A small-molecule ligand and the protein it binds are described below.
Small molecule (SMILES): CC(C)[C@H](NC(=O)OC(C)(C)C)C(=O)N[C@H](C(=O)N[C@@H](Cc1ccccc1)[C@@H](O)CC(=O)N[C@@H](C)C(=O)N[C@@H](Cc1ccccc1)[C@@H](O)CC(N)=O)C(C)C

Binding-site contacts:
Ligand atom O contacts residue TYR78 of chain 1.D at 3.2 Å.
Ligand atom CE2 contacts residue ASP80 of chain 1.D at 3.6 Å.
Ligand atom CG1 contacts residue THR223 of chain 1.D at 3.5 Å.
Ligand atom CM contacts residue ASP220 of chain 1.D at 3.4 Å.
Ligand atom N contacts residue GLY222 of chain 1.D at 2.9 Å (h-bond).
Ligand atom O contacts residue THR224 of chain 1.D at 3.0 Å (h-bond).
Ligand atom O contacts residue GLY79 of chain 1.D at 3.2 Å (h-bond).
Ligand atom CH contacts residue ASP220 of chain 1.D at 3.4 Å.
Ligand atom O contacts residue TYR78 of chain 1.D at 3.5 Å.
Ligand atom CD2 contacts residue TYR78 of chain 1.D at 3.6 Å (hydrophobic).
Ligand atom CB contacts residue ASP80 of chain 1.D at 3.5 Å.
Ligand atom CA contacts residue GLY222 of chain 1.D at 3.6 Å.
Ligand atom CB contacts residue ASP32 of chain 1.D at 3.4 Å.
Ligand atom CE1 contacts residue ILE30 of chain 1.D at 3.5 Å (hydrophobic).
Ligand atom CE2 contacts residue SER82 of chain 1.D at 3.1 Å.
Ligand atom CA contacts residue ASP80 of chain 1.D at 3.4 Å.
Ligand atom CG2 contacts residue SER13 of chain 1.D at 3.5 Å.
Ligand atom O contacts residue ASN125 of chain 1.D at 3.1 Å (h-bond).
Ligand atom N contacts residue PGE1 of chain 1.EA at 3.1 Å (h-bond).
Ligand atom N contacts residue ASP80 of chain 1.D at 3.1 Å (salt-bridge).
Ligand atom O contacts residue GLY34 of chain 1.D at 3.5 Å (h-bond).
Ligand atom CG2 contacts residue TYR227 of chain 1.D at 3.6 Å (hydrophobic).
Ligand atom OH contacts residue GLY222 of chain 1.D at 3.5 Å (h-bond).
Ligand atom O contacts residue THR223 of chain 1.D at 3.2 Å.
Ligand atom CG2 contacts residue THR224 of chain 1.D at 3.5 Å.
Ligand atom O2 contacts residue THR224 of chain 1.D at 3.4 Å (h-bond).
Ligand atom CA contacts residue THR223 of chain 1.D at 3.6 Å.
Ligand atom CB contacts residue GLY222 of chain 1.D at 3.4 Å.
Ligand atom O contacts residue ASP80 of chain 1.D at 3.2 Å (salt-bridge).
Ligand atom C2 contacts residue TYR285 of chain 1.D at 3.5 Å (hydrophobic).
Ligand atom N contacts residue GLY34 of chain 1.D at 2.8 Å (h-bond).
Ligand atom OH contacts residue ASP32 of chain 1.D at 2.5 Å (salt-bridge).
Ligand atom OH contacts residue ASP220 of chain 1.D at 2.5 Å (salt-bridge).
Ligand atom N contacts residue NA1 of chain 1.AA at 3.5 Å (h-bond).
Ligand atom CD1 contacts residue GLY222 of chain 1.D at 3.7 Å.
Ligand atom N contacts residue THR224 of chain 1.D at 2.9 Å (h-bond).
Ligand atom CM contacts residue PGE1 of chain 1.EA at 3.6 Å.
Ligand atom CH contacts residue ASP32 of chain 1.D at 3.4 Å.
Ligand atom O contacts residue GLY79 of chain 1.D at 2.6 Å (h-bond).
Ligand atom CZ contacts residue ILE303 of chain 1.D at 3.6 Å (hydrophobic).

Sequence of chain 1.D:
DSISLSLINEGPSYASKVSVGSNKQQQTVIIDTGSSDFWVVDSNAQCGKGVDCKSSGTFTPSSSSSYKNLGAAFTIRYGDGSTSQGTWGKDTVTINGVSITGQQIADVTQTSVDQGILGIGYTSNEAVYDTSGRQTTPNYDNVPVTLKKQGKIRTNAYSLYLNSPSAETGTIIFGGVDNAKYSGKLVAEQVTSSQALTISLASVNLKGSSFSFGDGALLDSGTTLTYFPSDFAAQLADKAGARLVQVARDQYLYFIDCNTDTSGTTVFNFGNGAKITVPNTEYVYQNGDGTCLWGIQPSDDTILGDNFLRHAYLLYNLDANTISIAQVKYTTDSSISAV